Binding-site contacts:
Ligand atom C3' contacts residue ASP99 of chain 1.B at 4.0 Å.
Ligand atom C contacts residue PHE111 of chain 1.B at 3.6 Å (hydrophobic).
Ligand atom CA contacts residue ASP26 of chain 1.B at 3.2 Å.
Ligand atom OXT contacts residue TRP102 of chain 1.B at 3.0 Å (h-bond).
Ligand atom C5' contacts residue ASN101 of chain 1.B at 3.7 Å.
Ligand atom C3' contacts residue GLY106 of chain 1.C at 3.8 Å.
Ligand atom OXT contacts residue ASN101 of chain 1.B at 3.5 Å.
Ligand atom C contacts residue TQQ51 of chain 1.B at 1.4 Å.
Ligand atom C2' contacts residue ASP26 of chain 1.B at 4.0 Å.
Ligand atom C contacts residue ASP70 of chain 1.B at 3.6 Å.
Ligand atom C1' contacts residue ASN101 of chain 1.B at 3.8 Å.
Ligand atom C5' contacts residue LEU28 of chain 1.C at 3.9 Å (hydrophobic).
Ligand atom C5' contacts residue PHE25 of chain 1.C at 3.8 Å (hydrophobic).
Ligand atom C1' contacts residue VAL100 of chain 1.B at 3.5 Å (hydrophobic).
Ligand atom C6' contacts residue PHE111 of chain 1.B at 3.9 Å (hydrophobic).
Ligand atom C3' contacts residue VAL100 of chain 1.B at 4.2 Å (hydrophobic).
Ligand atom C3' contacts residue ASN101 of chain 1.B at 4.1 Å.
Ligand atom OXT contacts residue PHE111 of chain 1.B at 3.6 Å.
Ligand atom C2' contacts residue ASN98 of chain 1.B at 4.2 Å.
Ligand atom CA contacts residue ASN98 of chain 1.B at 3.6 Å.
Ligand atom C4' contacts residue ASN101 of chain 1.B at 4.0 Å.
Ligand atom C2' contacts residue ASP99 of chain 1.B at 3.9 Å.
Ligand atom OXT contacts residue TQQ51 of chain 1.B at 2.3 Å (h-bond).
Ligand atom C4' contacts residue LEU28 of chain 1.C at 3.9 Å (hydrophobic).
Ligand atom OXT contacts residue ASP70 of chain 1.B at 2.5 Å (salt-bridge).
Ligand atom C4' contacts residue PHE25 of chain 1.C at 3.8 Å (hydrophobic).
Ligand atom CA contacts residue VAL100 of chain 1.B at 3.3 Å (hydrophobic).
Ligand atom C6' contacts residue ASN101 of chain 1.B at 3.7 Å.
Ligand atom C1' contacts residue TQQ51 of chain 1.B at 3.8 Å.
Ligand atom C contacts residue THR114 of chain 1.B at 3.9 Å.
Ligand atom C2' contacts residue VAL100 of chain 1.B at 3.6 Å (hydrophobic).
Ligand atom C contacts residue VAL100 of chain 1.B at 3.9 Å (hydrophobic).
Ligand atom C6' contacts residue PHE25 of chain 1.C at 4.0 Å (hydrophobic).
Ligand atom C contacts residue ASP26 of chain 1.B at 3.1 Å.
Ligand atom C5' contacts residue PHE111 of chain 1.B at 4.2 Å (hydrophobic).
Ligand atom C3' contacts residue LEU107 of chain 1.C at 3.8 Å (hydrophobic).
Ligand atom CA contacts residue TQQ51 of chain 1.B at 2.4 Å.
Ligand atom C3' contacts residue PHE25 of chain 1.C at 4.1 Å (hydrophobic).
Ligand atom OXT contacts residue VAL100 of chain 1.B at 3.5 Å (h-bond).
Ligand atom C2' contacts residue ASN101 of chain 1.B at 3.8 Å.

Sequence of chain 1.B:
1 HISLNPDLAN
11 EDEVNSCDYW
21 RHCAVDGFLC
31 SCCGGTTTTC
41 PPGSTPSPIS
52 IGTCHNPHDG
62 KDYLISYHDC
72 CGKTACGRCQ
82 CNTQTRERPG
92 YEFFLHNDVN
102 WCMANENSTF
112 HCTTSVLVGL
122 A

The small molecule below binds the protein below.
Small molecule (SMILES): OCCc1ccccc1

Sequence of chain 1.C:
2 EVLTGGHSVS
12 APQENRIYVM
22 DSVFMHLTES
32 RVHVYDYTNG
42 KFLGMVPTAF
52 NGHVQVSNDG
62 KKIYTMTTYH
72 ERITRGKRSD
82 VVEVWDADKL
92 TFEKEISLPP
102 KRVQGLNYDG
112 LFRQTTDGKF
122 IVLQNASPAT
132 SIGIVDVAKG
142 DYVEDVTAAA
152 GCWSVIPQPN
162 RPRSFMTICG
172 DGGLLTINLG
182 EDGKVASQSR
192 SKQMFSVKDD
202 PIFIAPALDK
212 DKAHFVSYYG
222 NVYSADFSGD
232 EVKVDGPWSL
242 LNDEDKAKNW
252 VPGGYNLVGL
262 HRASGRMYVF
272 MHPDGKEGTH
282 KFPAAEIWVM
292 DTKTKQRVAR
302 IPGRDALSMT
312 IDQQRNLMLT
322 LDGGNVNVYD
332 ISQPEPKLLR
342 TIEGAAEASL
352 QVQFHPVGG